Sequence of chain 1.A:
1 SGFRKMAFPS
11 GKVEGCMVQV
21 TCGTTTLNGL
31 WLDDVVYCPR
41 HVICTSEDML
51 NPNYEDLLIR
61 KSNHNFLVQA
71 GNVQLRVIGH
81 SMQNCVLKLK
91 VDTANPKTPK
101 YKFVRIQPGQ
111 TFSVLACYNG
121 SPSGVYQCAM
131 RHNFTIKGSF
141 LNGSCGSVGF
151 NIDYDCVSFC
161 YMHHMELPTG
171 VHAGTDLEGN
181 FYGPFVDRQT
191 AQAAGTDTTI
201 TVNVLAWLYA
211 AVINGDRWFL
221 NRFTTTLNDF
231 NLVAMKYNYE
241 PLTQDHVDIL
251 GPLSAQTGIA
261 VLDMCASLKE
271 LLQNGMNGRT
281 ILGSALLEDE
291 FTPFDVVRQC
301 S

Binding-site contacts:
Ligand atom CAC contacts residue GLU166 of chain 1.A at 3.3 Å.
Ligand atom CAR contacts residue HIS41 of chain 1.A at 3.6 Å.
Ligand atom NAL contacts residue HIS164 of chain 1.A at 2.9 Å (h-bond).
Ligand atom CAS contacts residue ASP187 of chain 1.A at 3.8 Å.
Ligand atom CAB contacts residue PHE140 of chain 1.A at 3.7 Å (hydrophobic).
Ligand atom CBA contacts residue THR25 of chain 1.A at 3.2 Å.
Ligand atom CBI contacts residue THR25 of chain 1.A at 3.6 Å.
Ligand atom NAL contacts residue HIS41 of chain 1.A at 3.5 Å (h-bond).
Ligand atom NAK contacts residue CYS145 of chain 1.A at 3.5 Å (h-bond).
Ligand atom CAC contacts residue LEU141 of chain 1.A at 3.7 Å (hydrophobic).
Ligand atom CAS contacts residue MET165 of chain 1.A at 3.6 Å (hydrophobic).
Ligand atom CAS contacts residue HIS164 of chain 1.A at 3.9 Å.
Ligand atom CAP contacts residue HIS41 of chain 1.A at 3.6 Å.
Ligand atom CAA contacts residue ASN142 of chain 1.A at 3.4 Å.
Ligand atom CAQ contacts residue ASP187 of chain 1.A at 3.7 Å.
Ligand atom CBI contacts residue THR24 of chain 1.A at 3.3 Å.
Ligand atom NAD contacts residue PHE140 of chain 1.A at 3.7 Å.
Ligand atom CAE contacts residue GLU166 of chain 1.A at 3.9 Å.
Ligand atom CAC contacts residue PHE140 of chain 1.A at 3.1 Å (hydrophobic).
Ligand atom CAE contacts residue HIS163 of chain 1.A at 3.3 Å.
Ligand atom NAK contacts residue MET165 of chain 1.A at 3.3 Å.
Ligand atom NBD contacts residue THR24 of chain 1.A at 3.4 Å (h-bond).
Ligand atom CBH contacts residue THR24 of chain 1.A at 3.2 Å.
Ligand atom CAQ contacts residue HIS41 of chain 1.A at 3.7 Å.
Ligand atom NAL contacts residue MET165 of chain 1.A at 3.8 Å.
Ligand atom CBB contacts residue THR25 of chain 1.A at 3.7 Å.
Ligand atom CAJ contacts residue HIS164 of chain 1.A at 3.6 Å.
Ligand atom CBB contacts residue CYS44 of chain 1.A at 3.3 Å (hydrophobic).
Ligand atom CAB contacts residue ASN142 of chain 1.A at 3.7 Å.
Ligand atom CBC contacts residue SER46 of chain 1.A at 3.5 Å.
Ligand atom NAD contacts residue HIS163 of chain 1.A at 2.9 Å (h-bond).
Ligand atom CAH contacts residue ASN142 of chain 1.A at 3.5 Å.
Ligand atom NAK contacts residue HIS164 of chain 1.A at 3.3 Å (h-bond).
Ligand atom CAM contacts residue HIS41 of chain 1.A at 3.6 Å.
Ligand atom CBA contacts residue CYS44 of chain 1.A at 3.2 Å (hydrophobic).
Ligand atom CAN contacts residue HIS41 of chain 1.A at 3.3 Å.
Ligand atom NAD contacts residue SER144 of chain 1.A at 3.7 Å.
Ligand atom CAB contacts residue LEU141 of chain 1.A at 3.7 Å (hydrophobic).
Ligand atom CAO contacts residue HIS41 of chain 1.A at 3.5 Å.
Ligand atom CAB contacts residue GLU166 of chain 1.A at 3.4 Å.

This small molecule binds to this protein.
Small molecule (SMILES): Cc1ccc(NC(=O)c2ccc(CN3CCNCC3)cc2)cc1Nc1nc(-c2cccnc2)cs1